Sequence of chain 1.B:
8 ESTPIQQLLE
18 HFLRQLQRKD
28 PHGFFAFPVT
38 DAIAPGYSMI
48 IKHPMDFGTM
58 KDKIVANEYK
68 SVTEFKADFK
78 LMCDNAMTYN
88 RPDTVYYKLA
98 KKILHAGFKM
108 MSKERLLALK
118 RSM

A protein and the small-molecule ligand that binds it are described below.
Small molecule (SMILES): COc1ccc(OC)c(-c2cc(C(C)=O)n3cccnc23)c1

Binding-site contacts:
Ligand atom CAE contacts residue PHE31 of chain 1.B at 3.4 Å (hydrophobic).
Ligand atom OAJ contacts residue PHE31 of chain 1.B at 3.8 Å.
Ligand atom CAD contacts residue TYR93 of chain 1.B at 3.7 Å (hydrophobic).
Ligand atom OAA contacts residue ASN87 of chain 1.B at 3.0 Å (h-bond).
Ligand atom NAR contacts residue TYR93 of chain 1.B at 3.5 Å.
Ligand atom NAR contacts residue ILE40 of chain 1.B at 3.5 Å.
Ligand atom CAD contacts residue VAL36 of chain 1.B at 3.9 Å (hydrophobic).
Ligand atom OAO contacts residue PHE31 of chain 1.B at 3.4 Å (h-bond).
Ligand atom CAK contacts residue TYR93 of chain 1.B at 3.5 Å (hydrophobic).
Ligand atom CAP contacts residue PHE31 of chain 1.B at 3.4 Å (hydrophobic).
Ligand atom CAC contacts residue PHE32 of chain 1.B at 3.8 Å (hydrophobic).
Ligand atom CAB contacts residue VAL36 of chain 1.B at 3.7 Å (hydrophobic).
Ligand atom CAH contacts residue PHE31 of chain 1.B at 3.7 Å (hydrophobic).
Ligand atom CAN contacts residue ILE40 of chain 1.B at 3.9 Å (hydrophobic).
Ligand atom CAQ contacts residue ILE40 of chain 1.B at 3.8 Å (hydrophobic).
Ligand atom CAH contacts residue TYR93 of chain 1.B at 3.6 Å (hydrophobic).
Ligand atom CAC contacts residue PHE31 of chain 1.B at 3.5 Å (hydrophobic).
Ligand atom CAK contacts residue PHE31 of chain 1.B at 3.9 Å (hydrophobic).
Ligand atom CAT contacts residue ALA41 of chain 1.B at 4.0 Å (hydrophobic).
Ligand atom CAT contacts residue TYR93 of chain 1.B at 3.7 Å (hydrophobic).
Ligand atom CAG contacts residue ILE40 of chain 1.B at 3.8 Å (hydrophobic).
Ligand atom CAB contacts residue ASN87 of chain 1.B at 4.1 Å.
Ligand atom CAP contacts residue PHE34 of chain 1.B at 3.6 Å (hydrophobic).
Ligand atom OAO contacts residue ILE40 of chain 1.B at 4.0 Å.
Ligand atom CAU contacts residue TYR93 of chain 1.B at 3.7 Å (hydrophobic).
Ligand atom CAU contacts residue ASN87 of chain 1.B at 3.2 Å.
Ligand atom CAC contacts residue VAL36 of chain 1.B at 3.7 Å (hydrophobic).
Ligand atom CAL contacts residue PHE31 of chain 1.B at 4.1 Å (hydrophobic).
Ligand atom CAG contacts residue PHE31 of chain 1.B at 4.0 Å (hydrophobic).
Ligand atom CAS contacts residue TYR93 of chain 1.B at 3.6 Å (hydrophobic).
Ligand atom CAI contacts residue PHE31 of chain 1.B at 3.7 Å (hydrophobic).
Ligand atom CAE contacts residue TYR93 of chain 1.B at 3.9 Å (hydrophobic).
Ligand atom CAP contacts residue GLY30 of chain 1.B at 4.1 Å.
Ligand atom CAQ contacts residue TYR93 of chain 1.B at 3.5 Å (hydrophobic).
Ligand atom NAV contacts residue TYR93 of chain 1.B at 3.7 Å.
Ligand atom OAA contacts residue VAL36 of chain 1.B at 4.1 Å.
Ligand atom CAS contacts residue ILE40 of chain 1.B at 3.8 Å (hydrophobic).
Ligand atom CAF contacts residue TYR93 of chain 1.B at 3.6 Å (hydrophobic).
Ligand atom CAF contacts residue ILE40 of chain 1.B at 3.8 Å (hydrophobic).
Ligand atom CAT contacts residue ASN87 of chain 1.B at 3.6 Å.